Binding-site contacts:
Ligand atom O3 contacts residue THR131 of chain 1.A at 3.7 Å.
Ligand atom O5 contacts residue THR131 of chain 1.A at 3.9 Å.
Ligand atom O7 contacts residue GLY130 of chain 1.A at 3.4 Å.
Ligand atom C6 contacts residue GLY130 of chain 1.A at 3.5 Å.
Ligand atom C6 contacts residue PHE128 of chain 1.A at 4.0 Å (hydrophobic).
Ligand atom O7 contacts residue ASN165 of chain 1.A at 2.8 Å (h-bond).
Ligand atom C8 contacts residue GLN161 of chain 1.A at 3.5 Å.
Ligand atom C1 contacts residue ASN165 of chain 1.A at 1.4 Å.
Ligand atom C5 contacts residue ASN165 of chain 1.A at 3.6 Å.
Ligand atom O5 contacts residue ASN165 of chain 1.A at 2.4 Å (h-bond).
Ligand atom C6 contacts residue LEU164 of chain 1.A at 3.8 Å (hydrophobic).
Ligand atom O4 contacts residue TRP129 of chain 1.A at 3.6 Å.
Ligand atom C2 contacts residue TRP129 of chain 1.A at 4.2 Å (hydrophobic).
Ligand atom C2 contacts residue ASN165 of chain 1.A at 2.5 Å.
Ligand atom N2 contacts residue ASN165 of chain 1.A at 2.9 Å (h-bond).
Ligand atom C5 contacts residue GLY130 of chain 1.A at 3.9 Å.
Ligand atom C3 contacts residue ASN165 of chain 1.A at 3.8 Å.
Ligand atom C7 contacts residue GLY130 of chain 1.A at 3.8 Å.
Ligand atom O4 contacts residue SER114 of chain 1.A at 3.0 Å (h-bond).
Ligand atom O4 contacts residue THR131 of chain 1.A at 4.1 Å.
Ligand atom C3 contacts residue GLN161 of chain 1.A at 3.7 Å.
Ligand atom O3 contacts residue GLN161 of chain 1.A at 3.7 Å.
Ligand atom C5 contacts residue ASN165 of chain 1.A at 3.7 Å.
Ligand atom C4 contacts residue SER114 of chain 1.A at 3.6 Å.
Ligand atom C3 contacts residue THR131 of chain 1.A at 4.0 Å.
Ligand atom C4 contacts residue GLY130 of chain 1.A at 4.1 Å.
Ligand atom C3 contacts residue GLY130 of chain 1.A at 3.9 Å.
Ligand atom C6 contacts residue ASN165 of chain 1.A at 3.9 Å.
Ligand atom C8 contacts residue TRP129 of chain 1.A at 3.9 Å (hydrophobic).
Ligand atom C7 contacts residue GLN161 of chain 1.A at 3.7 Å.
Ligand atom O5 contacts residue GLY130 of chain 1.A at 3.2 Å (h-bond).
Ligand atom C3 contacts residue SER114 of chain 1.A at 3.9 Å.
Ligand atom O6 contacts residue THR131 of chain 1.A at 4.1 Å.
Ligand atom O3 contacts residue SER114 of chain 1.A at 3.0 Å (h-bond).
Ligand atom O4 contacts residue GLY130 of chain 1.A at 3.6 Å.
Ligand atom O3 contacts residue GLU113 of chain 1.A at 3.9 Å.
Ligand atom C2 contacts residue GLN161 of chain 1.A at 3.9 Å.
Ligand atom C7 contacts residue ASN165 of chain 1.A at 3.1 Å.
Ligand atom N2 contacts residue GLN161 of chain 1.A at 3.0 Å (h-bond).
Ligand atom C5 contacts residue GLY130 of chain 1.A at 4.0 Å.

The small molecule below binds the protein below.
Small molecule (SMILES): CC(=O)N[C@H]1[C@H](O[C@H]2[C@H](O)[C@@H](NC(C)=O)CO[C@@H]2CO[C@@H]2O[C@@H](C)[C@@H](O)[C@@H](O)[C@@H]2O)O[C@H](CO)[C@@H](O)[C@@H]1O

Sequence of chain 1.A:
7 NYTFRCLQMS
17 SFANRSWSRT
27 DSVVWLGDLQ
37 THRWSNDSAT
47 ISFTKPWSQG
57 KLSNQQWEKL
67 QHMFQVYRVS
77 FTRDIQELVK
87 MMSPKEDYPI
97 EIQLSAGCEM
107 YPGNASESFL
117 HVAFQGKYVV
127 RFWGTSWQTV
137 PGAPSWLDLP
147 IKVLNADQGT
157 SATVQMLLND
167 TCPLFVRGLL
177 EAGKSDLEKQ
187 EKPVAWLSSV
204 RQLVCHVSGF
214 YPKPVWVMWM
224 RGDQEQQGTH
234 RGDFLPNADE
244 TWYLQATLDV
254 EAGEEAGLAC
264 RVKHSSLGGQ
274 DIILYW